This small molecule binds to this protein.
Small molecule (SMILES): CC(=O)N[C@@H]1[C@@H](O)[C@H](O)[C@@H](CO)O[C@H]1O

Binding-site contacts:
Ligand atom C5 contacts residue ASN290 of chain 1.A at 3.6 Å.
Ligand atom C3 contacts residue ASN290 of chain 1.A at 3.8 Å.
Ligand atom C7 contacts residue ASN290 of chain 1.A at 3.2 Å.
Ligand atom C8 contacts residue ASN290 of chain 1.A at 4.5 Å.
Ligand atom N2 contacts residue SER288 of chain 1.A at 4.1 Å.
Ligand atom C8 contacts residue LEU289 of chain 1.A at 4.4 Å (hydrophobic).
Ligand atom C4 contacts residue ASN290 of chain 1.A at 4.2 Å.
Ligand atom C2 contacts residue ASN290 of chain 1.A at 2.5 Å.
Ligand atom O7 contacts residue ASN290 of chain 1.A at 3.1 Å (h-bond).
Ligand atom N2 contacts residue ASN290 of chain 1.A at 3.0 Å (h-bond).
Ligand atom C8 contacts residue SER288 of chain 1.A at 3.2 Å.
Ligand atom C1 contacts residue ASN290 of chain 1.A at 1.5 Å.
Ligand atom O5 contacts residue ASN290 of chain 1.A at 2.3 Å (h-bond).
Ligand atom C7 contacts residue SER288 of chain 1.A at 4.0 Å.

Sequence of chain 1.A:
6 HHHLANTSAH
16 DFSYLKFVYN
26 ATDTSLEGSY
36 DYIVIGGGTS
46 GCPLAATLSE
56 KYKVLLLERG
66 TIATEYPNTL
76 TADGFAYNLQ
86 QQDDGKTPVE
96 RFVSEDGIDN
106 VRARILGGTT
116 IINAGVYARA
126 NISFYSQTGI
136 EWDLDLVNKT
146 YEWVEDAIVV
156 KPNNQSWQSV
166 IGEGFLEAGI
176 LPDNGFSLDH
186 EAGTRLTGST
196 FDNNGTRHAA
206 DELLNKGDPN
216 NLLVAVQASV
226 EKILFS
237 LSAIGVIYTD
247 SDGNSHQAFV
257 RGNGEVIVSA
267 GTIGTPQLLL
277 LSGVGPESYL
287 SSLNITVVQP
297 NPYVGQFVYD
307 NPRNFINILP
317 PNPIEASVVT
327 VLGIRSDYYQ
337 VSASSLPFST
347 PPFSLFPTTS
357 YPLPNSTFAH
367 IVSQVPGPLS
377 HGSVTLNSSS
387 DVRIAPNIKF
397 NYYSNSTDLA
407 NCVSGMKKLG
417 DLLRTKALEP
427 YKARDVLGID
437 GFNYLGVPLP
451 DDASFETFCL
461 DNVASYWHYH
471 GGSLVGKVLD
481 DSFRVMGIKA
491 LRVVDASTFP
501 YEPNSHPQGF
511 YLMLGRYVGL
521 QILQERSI